Sequence of chain 1.A:
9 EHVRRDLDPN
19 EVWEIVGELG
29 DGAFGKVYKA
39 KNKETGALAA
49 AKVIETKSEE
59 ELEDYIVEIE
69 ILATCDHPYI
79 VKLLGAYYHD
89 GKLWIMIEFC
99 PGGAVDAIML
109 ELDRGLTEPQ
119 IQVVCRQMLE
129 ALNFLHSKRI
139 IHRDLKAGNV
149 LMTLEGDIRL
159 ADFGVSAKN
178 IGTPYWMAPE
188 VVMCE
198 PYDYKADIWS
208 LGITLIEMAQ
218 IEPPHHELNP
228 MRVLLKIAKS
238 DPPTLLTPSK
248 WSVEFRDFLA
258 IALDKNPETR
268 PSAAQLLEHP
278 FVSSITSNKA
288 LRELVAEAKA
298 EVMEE

A small-molecule ligand and the protein it binds are described below.
Small molecule (SMILES): COc1cc2c(Oc3ccc(NC(=O)C4(C(=O)Nc5ccc(F)cc5)CC4)cc3F)ccnc2cc1OCCCN1CCOCC1

Binding-site contacts:
Ligand atom O11 contacts residue LEU27 of chain 1.A at 3.5 Å.
Ligand atom C34 contacts residue ASP160 of chain 1.A at 3.5 Å.
Ligand atom N35 contacts residue LEU70 of chain 1.A at 3.8 Å.
Ligand atom C18 contacts residue ILE95 of chain 1.A at 3.4 Å (hydrophobic).
Ligand atom C8 contacts residue CYS98 of chain 1.A at 3.7 Å (hydrophobic).
Ligand atom C15 contacts residue PHE161 of chain 1.A at 3.4 Å (hydrophobic).
Ligand atom C2 contacts residue LEU27 of chain 1.A at 3.4 Å (hydrophobic).
Ligand atom C32 contacts residue ILE95 of chain 1.A at 3.4 Å (hydrophobic).
Ligand atom C12 contacts residue LEU27 of chain 1.A at 3.7 Å (hydrophobic).
Ligand atom O13 contacts residue LEU27 of chain 1.A at 3.2 Å.
Ligand atom C8 contacts residue LEU149 of chain 1.A at 3.6 Å (hydrophobic).
Ligand atom C9 contacts residue ALA48 of chain 1.A at 3.7 Å (hydrophobic).
Ligand atom C24 contacts residue PRO99 of chain 1.A at 3.4 Å (hydrophobic).
Ligand atom C3 contacts residue CYS98 of chain 1.A at 3.3 Å (hydrophobic).
Ligand atom C39 contacts residue ALA159 of chain 1.A at 3.6 Å (hydrophobic).
Ligand atom C17 contacts residue ALA159 of chain 1.A at 3.5 Å (hydrophobic).
Ligand atom N7 contacts residue CYS98 of chain 1.A at 3.1 Å (h-bond).
Ligand atom C19 contacts residue ILE95 of chain 1.A at 3.4 Å (hydrophobic).
Ligand atom C43 contacts residue ASP160 of chain 1.A at 3.6 Å.
Ligand atom O36 contacts residue ILE93 of chain 1.A at 3.6 Å.
Ligand atom F44 contacts residue HIS140 of chain 1.A at 3.4 Å.
Ligand atom O36 contacts residue ILE95 of chain 1.A at 3.3 Å.
Ligand atom O37 contacts residue ASP160 of chain 1.A at 2.9 Å (salt-bridge).
Ligand atom C39 contacts residue LEU70 of chain 1.A at 3.6 Å (hydrophobic).
Ligand atom N22 contacts residue ILE95 of chain 1.A at 3.4 Å.
Ligand atom C38 contacts residue LEU70 of chain 1.A at 3.6 Å (hydrophobic).
Ligand atom O14 contacts residue PHE161 of chain 1.A at 3.5 Å.
Ligand atom N35 contacts residue ASP160 of chain 1.A at 3.5 Å.
Ligand atom C39 contacts residue ASP160 of chain 1.A at 3.5 Å.
Ligand atom C23 contacts residue CYS98 of chain 1.A at 3.4 Å (hydrophobic).
Ligand atom F21 contacts residue VAL35 of chain 1.A at 3.5 Å.
Ligand atom C38 contacts residue ASP160 of chain 1.A at 3.4 Å.
Ligand atom F44 contacts residue LEU133 of chain 1.A at 3.6 Å.
Ligand atom C40 contacts residue LEU158 of chain 1.A at 3.7 Å (hydrophobic).
Ligand atom C8 contacts residue GLU96 of chain 1.A at 3.4 Å.
Ligand atom C40 contacts residue ALA159 of chain 1.A at 3.7 Å (hydrophobic).
Ligand atom F21 contacts residue LYS50 of chain 1.A at 3.7 Å.
Ligand atom C23 contacts residue LEU27 of chain 1.A at 3.6 Å (hydrophobic).
Ligand atom C9 contacts residue LEU149 of chain 1.A at 3.5 Å (hydrophobic).
Ligand atom C16 contacts residue PHE161 of chain 1.A at 3.4 Å (hydrophobic).